This small molecule binds to this protein.
Small molecule (SMILES): CC(=O)N[C@@H]1[C@@H](O)[C@H](O)[C@@H](CO)O[C@H]1O

Sequence of chain 1.C:
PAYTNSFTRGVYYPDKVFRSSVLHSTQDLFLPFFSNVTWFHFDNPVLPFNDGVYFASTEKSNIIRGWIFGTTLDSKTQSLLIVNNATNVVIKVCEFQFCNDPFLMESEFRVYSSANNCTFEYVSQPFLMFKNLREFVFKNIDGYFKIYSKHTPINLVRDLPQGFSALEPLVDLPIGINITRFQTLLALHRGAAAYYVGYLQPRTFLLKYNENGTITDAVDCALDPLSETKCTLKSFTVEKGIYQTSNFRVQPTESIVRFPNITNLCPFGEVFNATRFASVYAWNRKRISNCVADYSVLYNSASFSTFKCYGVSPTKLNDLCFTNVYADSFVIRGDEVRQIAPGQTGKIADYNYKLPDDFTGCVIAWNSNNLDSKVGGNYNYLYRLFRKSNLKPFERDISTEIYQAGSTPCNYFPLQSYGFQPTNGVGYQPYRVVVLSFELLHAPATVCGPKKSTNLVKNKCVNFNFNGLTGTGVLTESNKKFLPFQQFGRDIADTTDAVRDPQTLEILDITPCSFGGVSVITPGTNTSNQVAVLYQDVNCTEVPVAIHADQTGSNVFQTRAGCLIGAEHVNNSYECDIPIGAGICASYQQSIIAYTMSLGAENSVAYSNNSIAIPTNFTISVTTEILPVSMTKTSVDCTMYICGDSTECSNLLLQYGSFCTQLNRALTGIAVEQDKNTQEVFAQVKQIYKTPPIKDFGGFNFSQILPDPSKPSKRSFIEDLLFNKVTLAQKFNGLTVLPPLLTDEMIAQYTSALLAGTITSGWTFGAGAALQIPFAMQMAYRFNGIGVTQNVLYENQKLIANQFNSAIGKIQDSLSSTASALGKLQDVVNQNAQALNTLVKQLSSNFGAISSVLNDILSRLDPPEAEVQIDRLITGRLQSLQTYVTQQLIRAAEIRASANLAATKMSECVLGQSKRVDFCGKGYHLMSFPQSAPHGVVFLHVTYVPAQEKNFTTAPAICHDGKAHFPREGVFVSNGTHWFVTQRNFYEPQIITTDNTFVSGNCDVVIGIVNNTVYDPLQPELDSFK

Binding-site contacts:
Ligand atom O5 contacts residue ASN165 of chain 1.C at 2.4 Å (h-bond).
Ligand atom O7 contacts residue ASN165 of chain 1.C at 2.5 Å (h-bond).
Ligand atom C1 contacts residue ASN165 of chain 1.C at 1.4 Å.
Ligand atom C5 contacts residue ASN165 of chain 1.C at 3.7 Å.
Ligand atom C2 contacts residue ASN165 of chain 1.C at 2.4 Å.
Ligand atom C7 contacts residue ASN165 of chain 1.C at 2.8 Å.
Ligand atom C3 contacts residue ASN165 of chain 1.C at 3.7 Å.
Ligand atom C4 contacts residue ASN165 of chain 1.C at 4.2 Å.
Ligand atom N2 contacts residue ASN165 of chain 1.C at 2.8 Å (h-bond).
Ligand atom C8 contacts residue ASN165 of chain 1.C at 4.1 Å.